Binding-site contacts:
Ligand atom O3B contacts residue MG1 of chain 1.I at 2.9 Å.
Ligand atom N6 contacts residue ILE262 of chain 1.B at 3.5 Å (h-bond).
Ligand atom O1B contacts residue ILE262 of chain 1.B at 3.1 Å (h-bond).
Ligand atom C8 contacts residue ALA496 of chain 1.B at 3.5 Å (hydrophobic).
Ligand atom N1 contacts residue ILE225 of chain 1.B at 3.1 Å (h-bond).
Ligand atom O2A contacts residue GLY263 of chain 1.B at 2.9 Å.
Ligand atom PB contacts residue MG1 of chain 1.I at 3.2 Å.
Ligand atom O3A contacts residue GLY263 of chain 1.B at 3.6 Å.
Ligand atom O3' contacts residue LYS500 of chain 1.B at 3.3 Å.
Ligand atom N6 contacts residue PHE448 of chain 1.B at 3.3 Å.
Ligand atom C2 contacts residue LEU456 of chain 1.B at 3.5 Å (hydrophobic).
Ligand atom O2A contacts residue THR265 of chain 1.B at 3.6 Å.
Ligand atom O1A contacts residue MG1 of chain 1.I at 3.5 Å.
Ligand atom O3B contacts residue LYS264 of chain 1.B at 3.4 Å (salt-bridge).
Ligand atom O3A contacts residue GLY261 of chain 1.B at 3.5 Å.
Ligand atom O2B contacts residue LYS264 of chain 1.B at 3.2 Å (salt-bridge).
Ligand atom O1A contacts residue THR265 of chain 1.B at 2.4 Å.
Ligand atom C8 contacts residue GLY263 of chain 1.B at 3.2 Å.
Ligand atom O3G contacts residue ARG497 of chain 1.B at 2.7 Å (salt-bridge).
Ligand atom O2G contacts residue GLU332 of chain 1.B at 3.6 Å (salt-bridge).
Ligand atom N9 contacts residue ALA496 of chain 1.B at 3.5 Å.
Ligand atom S1G contacts residue LYS264 of chain 1.B at 3.6 Å.
Ligand atom C2 contacts residue HIS223 of chain 1.B at 3.2 Å.
Ligand atom O1B contacts residue GLY261 of chain 1.B at 3.4 Å (h-bond).
Ligand atom O3B contacts residue GLY261 of chain 1.B at 3.3 Å (h-bond).
Ligand atom O2B contacts residue THR265 of chain 1.B at 3.0 Å (h-bond).
Ligand atom O2A contacts residue GLU266 of chain 1.B at 3.3 Å.
Ligand atom PG contacts residue MG1 of chain 1.I at 2.8 Å.
Ligand atom O2' contacts residue GLU266 of chain 1.B at 3.6 Å (salt-bridge).
Ligand atom N7 contacts residue ILE262 of chain 1.B at 3.0 Å.
Ligand atom N6 contacts residue ILE225 of chain 1.B at 3.2 Å (h-bond).
Ligand atom O2A contacts residue LYS264 of chain 1.B at 3.7 Å.
Ligand atom O3G contacts residue GLY261 of chain 1.B at 3.4 Å (h-bond).
Ligand atom N7 contacts residue GLY263 of chain 1.B at 2.8 Å (h-bond).
Ligand atom O2G contacts residue MG1 of chain 1.I at 1.8 Å.
Ligand atom O2B contacts residue MG1 of chain 1.I at 2.9 Å.
Ligand atom O1B contacts residue LYS264 of chain 1.B at 3.2 Å (salt-bridge).
Ligand atom O1B contacts residue GLY263 of chain 1.B at 3.2 Å (h-bond).
Ligand atom PA contacts residue THR265 of chain 1.B at 3.6 Å.
Ligand atom O4' contacts residue ALA496 of chain 1.B at 3.0 Å.

This protein binds this small molecule.
Small molecule (SMILES): Nc1ncnc2c1ncn2[C@@H]1O[C@H](COP(=O)(O)OP(=O)(O)OP(O)(O)=S)[C@@H](O)[C@H]1O

Sequence of chain 1.B:
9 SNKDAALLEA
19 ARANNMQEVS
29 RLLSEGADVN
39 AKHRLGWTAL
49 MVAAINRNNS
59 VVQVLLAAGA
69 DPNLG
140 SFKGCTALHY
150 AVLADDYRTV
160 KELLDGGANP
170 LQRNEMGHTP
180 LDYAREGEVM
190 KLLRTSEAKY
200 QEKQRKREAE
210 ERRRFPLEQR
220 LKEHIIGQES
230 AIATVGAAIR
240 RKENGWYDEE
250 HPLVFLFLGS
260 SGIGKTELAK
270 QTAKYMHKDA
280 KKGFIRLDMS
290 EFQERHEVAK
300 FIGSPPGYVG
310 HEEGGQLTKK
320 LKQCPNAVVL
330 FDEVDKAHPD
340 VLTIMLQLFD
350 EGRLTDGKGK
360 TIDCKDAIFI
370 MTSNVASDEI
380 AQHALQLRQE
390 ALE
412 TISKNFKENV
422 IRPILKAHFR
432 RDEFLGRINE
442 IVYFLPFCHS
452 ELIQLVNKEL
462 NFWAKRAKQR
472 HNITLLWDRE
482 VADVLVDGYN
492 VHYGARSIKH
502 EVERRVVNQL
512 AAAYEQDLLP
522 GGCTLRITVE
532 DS